A protein and the small-molecule ligand that binds it are described below.
Small molecule (SMILES): O=c1[nH]c2cc(C(F)(F)F)c(N3CCOCC3)cc2n(CP(=O)(O)O)c1=O

Binding-site contacts:
Ligand atom CAT contacts residue THR471 of chain 1.B at 3.3 Å.
Ligand atom CAL contacts residue GLU393 of chain 1.B at 3.5 Å.
Ligand atom OAD contacts residue SER645 of chain 1.B at 2.4 Å (h-bond).
Ligand atom NAP contacts residue PRO469 of chain 1.B at 3.8 Å.
Ligand atom CAJ contacts residue PRO469 of chain 1.B at 3.8 Å (hydrophobic).
Ligand atom FAF contacts residue GLU696 of chain 1.B at 3.1 Å.
Ligand atom OAC contacts residue SER645 of chain 1.B at 3.4 Å (h-bond).
Ligand atom PBA contacts residue SER645 of chain 1.B at 3.3 Å.
Ligand atom CAK contacts residue MET699 of chain 1.B at 3.7 Å (hydrophobic).
Ligand atom OAA contacts residue THR471 of chain 1.B at 3.1 Å (h-bond).
Ligand atom FAG contacts residue TYR441 of chain 1.B at 3.6 Å.
Ligand atom CAR contacts residue TYR441 of chain 1.B at 3.3 Å (hydrophobic).
Ligand atom FAH contacts residue GLU393 of chain 1.B at 3.1 Å.
Ligand atom CAS contacts residue TYR723 of chain 1.B at 3.6 Å (hydrophobic).
Ligand atom OAB contacts residue ARG476 of chain 1.B at 3.8 Å.
Ligand atom NAX contacts residue TYR441 of chain 1.B at 3.7 Å.
Ligand atom OAA contacts residue LEU470 of chain 1.B at 3.6 Å.
Ligand atom CAV contacts residue TYR441 of chain 1.B at 3.6 Å (hydrophobic).
Ligand atom CAZ contacts residue TYR441 of chain 1.B at 3.4 Å (hydrophobic).
Ligand atom OAA contacts residue ARG476 of chain 1.B at 2.5 Å (salt-bridge).
Ligand atom CAI contacts residue GLU696 of chain 1.B at 3.7 Å.
Ligand atom NAY contacts residue TYR441 of chain 1.B at 3.7 Å.
Ligand atom CAJ contacts residue TYR441 of chain 1.B at 3.4 Å (hydrophobic).
Ligand atom CAW contacts residue TYR441 of chain 1.B at 3.5 Å (hydrophobic).
Ligand atom OAE contacts residue SER645 of chain 1.B at 2.6 Å (h-bond).
Ligand atom OAQ contacts residue THR677 of chain 1.B at 3.6 Å (h-bond).
Ligand atom FAH contacts residue TYR441 of chain 1.B at 3.0 Å.
Ligand atom CAI contacts residue TYR441 of chain 1.B at 3.5 Å (hydrophobic).
Ligand atom NAP contacts residue THR471 of chain 1.B at 3.4 Å (h-bond).
Ligand atom CAT contacts residue ARG476 of chain 1.B at 3.7 Å.
Ligand atom OAC contacts residue GLY644 of chain 1.B at 3.6 Å.
Ligand atom FAG contacts residue PRO469 of chain 1.B at 3.2 Å.
Ligand atom CAS contacts residue TYR441 of chain 1.B at 3.1 Å (hydrophobic).
Ligand atom CAJ contacts residue TYR723 of chain 1.B at 3.2 Å (hydrophobic).
Ligand atom OAE contacts residue GLY644 of chain 1.B at 3.4 Å.
Ligand atom CAS contacts residue GLU696 of chain 1.B at 3.7 Å.
Ligand atom FAF contacts residue TYR723 of chain 1.B at 3.2 Å.
Ligand atom NAP contacts residue TYR441 of chain 1.B at 3.7 Å.
Ligand atom CAM contacts residue GLU696 of chain 1.B at 3.7 Å.
Ligand atom CAN contacts residue TYR441 of chain 1.B at 3.3 Å (hydrophobic).

Sequence of chain 1.B:
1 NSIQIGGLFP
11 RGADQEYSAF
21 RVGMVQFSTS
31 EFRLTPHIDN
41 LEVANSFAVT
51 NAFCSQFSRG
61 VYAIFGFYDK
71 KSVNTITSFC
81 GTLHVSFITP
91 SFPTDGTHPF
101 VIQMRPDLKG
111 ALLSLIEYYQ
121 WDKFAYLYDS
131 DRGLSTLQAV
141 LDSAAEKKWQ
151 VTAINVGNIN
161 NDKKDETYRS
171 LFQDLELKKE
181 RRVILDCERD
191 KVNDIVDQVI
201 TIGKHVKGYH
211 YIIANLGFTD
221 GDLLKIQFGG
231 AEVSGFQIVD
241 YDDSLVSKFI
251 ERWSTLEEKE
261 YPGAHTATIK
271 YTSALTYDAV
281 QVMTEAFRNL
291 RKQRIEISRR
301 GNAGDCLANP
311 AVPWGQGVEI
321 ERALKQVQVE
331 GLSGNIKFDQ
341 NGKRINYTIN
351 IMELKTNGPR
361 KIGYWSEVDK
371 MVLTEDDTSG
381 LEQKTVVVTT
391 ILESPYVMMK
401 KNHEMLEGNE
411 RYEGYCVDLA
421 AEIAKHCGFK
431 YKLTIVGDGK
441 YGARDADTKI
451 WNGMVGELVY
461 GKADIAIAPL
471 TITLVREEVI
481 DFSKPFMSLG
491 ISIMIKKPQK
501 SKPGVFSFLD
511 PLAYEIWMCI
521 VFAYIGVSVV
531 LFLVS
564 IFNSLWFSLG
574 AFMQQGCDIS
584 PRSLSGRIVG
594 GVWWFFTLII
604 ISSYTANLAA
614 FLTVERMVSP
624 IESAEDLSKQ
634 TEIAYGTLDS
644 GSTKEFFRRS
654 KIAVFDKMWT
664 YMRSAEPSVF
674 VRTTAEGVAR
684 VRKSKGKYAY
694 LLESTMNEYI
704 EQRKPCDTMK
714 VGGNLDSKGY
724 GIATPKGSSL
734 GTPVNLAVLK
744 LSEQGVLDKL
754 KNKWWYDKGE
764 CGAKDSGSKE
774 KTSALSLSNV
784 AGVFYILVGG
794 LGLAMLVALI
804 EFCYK